Binding-site contacts:
Ligand atom C1 contacts residue ASN241 of chain 1.A at 1.4 Å.
Ligand atom C5 contacts residue ASN241 of chain 1.A at 3.7 Å.
Ligand atom N2 contacts residue ASN241 of chain 1.A at 2.9 Å (h-bond).
Ligand atom C8 contacts residue ASN241 of chain 1.A at 4.5 Å.
Ligand atom O7 contacts residue ASN241 of chain 1.A at 3.8 Å.
Ligand atom O5 contacts residue ASN241 of chain 1.A at 2.4 Å (h-bond).
Ligand atom C3 contacts residue ASN241 of chain 1.A at 3.8 Å.
Ligand atom C4 contacts residue ASN241 of chain 1.A at 4.2 Å.
Ligand atom O6 contacts residue ASN241 of chain 1.A at 4.2 Å.
Ligand atom C7 contacts residue ASN241 of chain 1.A at 3.5 Å.
Ligand atom C2 contacts residue ASN241 of chain 1.A at 2.4 Å.
Ligand atom C6 contacts residue ASN241 of chain 1.A at 4.4 Å.

Sequence of chain 1.A:
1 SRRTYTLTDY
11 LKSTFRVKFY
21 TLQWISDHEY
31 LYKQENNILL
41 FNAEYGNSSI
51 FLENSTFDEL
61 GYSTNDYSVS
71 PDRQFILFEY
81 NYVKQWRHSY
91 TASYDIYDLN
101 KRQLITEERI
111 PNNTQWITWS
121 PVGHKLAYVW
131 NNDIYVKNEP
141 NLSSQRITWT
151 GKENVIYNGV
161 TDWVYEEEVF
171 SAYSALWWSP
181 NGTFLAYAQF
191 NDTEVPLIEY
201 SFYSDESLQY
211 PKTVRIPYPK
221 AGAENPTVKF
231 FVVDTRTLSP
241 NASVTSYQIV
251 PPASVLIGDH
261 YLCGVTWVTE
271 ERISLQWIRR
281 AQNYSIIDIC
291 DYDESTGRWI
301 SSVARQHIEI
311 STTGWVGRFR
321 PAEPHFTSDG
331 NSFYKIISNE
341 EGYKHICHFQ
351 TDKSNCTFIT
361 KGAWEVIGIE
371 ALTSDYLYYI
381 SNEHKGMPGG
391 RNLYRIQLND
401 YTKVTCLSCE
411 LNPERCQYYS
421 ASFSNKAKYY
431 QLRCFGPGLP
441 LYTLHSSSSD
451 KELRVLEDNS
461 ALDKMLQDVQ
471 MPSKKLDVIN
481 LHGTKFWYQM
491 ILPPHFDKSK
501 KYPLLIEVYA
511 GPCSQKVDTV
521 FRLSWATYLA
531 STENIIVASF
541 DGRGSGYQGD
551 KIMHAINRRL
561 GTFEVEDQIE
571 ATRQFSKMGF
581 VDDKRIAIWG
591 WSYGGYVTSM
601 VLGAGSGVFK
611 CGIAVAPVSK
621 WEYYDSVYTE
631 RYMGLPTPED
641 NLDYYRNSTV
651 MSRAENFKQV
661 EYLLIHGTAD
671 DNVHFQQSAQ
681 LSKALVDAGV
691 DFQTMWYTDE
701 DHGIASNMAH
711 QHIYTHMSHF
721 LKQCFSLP

A small-molecule ligand and the protein it binds are described below.
Small molecule (SMILES): CC(=O)N[C@@H]1[C@@H](O)[C@H](O)[C@@H](CO)O[C@H]1O